Sequence of chain 1.A:
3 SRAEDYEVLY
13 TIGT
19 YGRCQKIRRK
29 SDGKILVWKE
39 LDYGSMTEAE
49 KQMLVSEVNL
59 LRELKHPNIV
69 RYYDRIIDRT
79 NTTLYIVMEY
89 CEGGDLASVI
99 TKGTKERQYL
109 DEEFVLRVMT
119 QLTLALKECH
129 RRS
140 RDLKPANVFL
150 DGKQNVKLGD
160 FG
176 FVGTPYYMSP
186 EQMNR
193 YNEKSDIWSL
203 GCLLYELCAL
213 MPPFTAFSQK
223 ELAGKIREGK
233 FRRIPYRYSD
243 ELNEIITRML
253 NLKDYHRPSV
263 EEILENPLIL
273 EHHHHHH

This small molecule binds to this protein.
Small molecule (SMILES): C[C@@H](Oc1cc(-n2cnc3ccccc32)sc1C(N)=O)c1ccccc1C(F)(F)F

Binding-site contacts:
Ligand atom C08 contacts residue CYS89 of chain 1.A at 3.7 Å (hydrophobic).
Ligand atom O20 contacts residue ASN146 of chain 1.A at 3.2 Å (h-bond).
Ligand atom F29 contacts residue CYS22 of chain 1.A at 3.2 Å.
Ligand atom C14 contacts residue PHE148 of chain 1.A at 3.7 Å (hydrophobic).
Ligand atom C24 contacts residue ASP93 of chain 1.A at 3.6 Å.
Ligand atom C17 contacts residue PHE148 of chain 1.A at 3.7 Å (hydrophobic).
Ligand atom C12 contacts residue CYS89 of chain 1.A at 3.8 Å (hydrophobic).
Ligand atom C08 contacts residue GLU87 of chain 1.A at 3.3 Å.
Ligand atom F28 contacts residue ILE14 of chain 1.A at 3.5 Å.
Ligand atom F30 contacts residue CYS22 of chain 1.A at 3.7 Å.
Ligand atom N19 contacts residue ASP159 of chain 1.A at 3.1 Å (salt-bridge).
Ligand atom N09 contacts residue CYS89 of chain 1.A at 2.8 Å (h-bond).
Ligand atom S16 contacts residue LYS37 of chain 1.A at 3.5 Å (salt-bridge).
Ligand atom N19 contacts residue MET86 of chain 1.A at 3.7 Å.
Ligand atom C04 contacts residue LYS37 of chain 1.A at 2.9 Å.
Ligand atom O20 contacts residue PHE148 of chain 1.A at 3.6 Å.
Ligand atom C11 contacts residue CYS89 of chain 1.A at 2.9 Å (hydrophobic).
Ligand atom F30 contacts residue GLY15 of chain 1.A at 3.8 Å.
Ligand atom F29 contacts residue ILE14 of chain 1.A at 3.5 Å.
Ligand atom C06 contacts residue LYS37 of chain 1.A at 3.2 Å.
Ligand atom C05 contacts residue LYS37 of chain 1.A at 2.8 Å.
Ligand atom C22 contacts residue PHE148 of chain 1.A at 3.5 Å (hydrophobic).
Ligand atom O03 contacts residue LYS37 of chain 1.A at 3.4 Å.
Ligand atom N09 contacts residue VAL35 of chain 1.A at 3.8 Å.
Ligand atom C17 contacts residue LYS37 of chain 1.A at 3.3 Å.
Ligand atom C12 contacts residue GLY92 of chain 1.A at 3.7 Å.
Ligand atom C05 contacts residue CYS22 of chain 1.A at 3.6 Å (hydrophobic).
Ligand atom C23 contacts residue PHE148 of chain 1.A at 3.5 Å (hydrophobic).
Ligand atom F28 contacts residue GLY15 of chain 1.A at 3.7 Å.
Ligand atom C18 contacts residue ASP159 of chain 1.A at 3.4 Å.
Ligand atom C23 contacts residue ALA145 of chain 1.A at 2.7 Å (hydrophobic).
Ligand atom C11 contacts residue TYR88 of chain 1.A at 3.7 Å (hydrophobic).
Ligand atom S16 contacts residue PHE148 of chain 1.A at 3.6 Å.
Ligand atom C10 contacts residue CYS89 of chain 1.A at 3.5 Å (hydrophobic).
Ligand atom C24 contacts residue ALA145 of chain 1.A at 3.7 Å (hydrophobic).
Ligand atom N09 contacts residue TYR88 of chain 1.A at 3.6 Å.
Ligand atom N09 contacts residue GLU87 of chain 1.A at 3.7 Å.
Ligand atom C06 contacts residue PHE148 of chain 1.A at 3.8 Å (hydrophobic).
Ligand atom C22 contacts residue ALA145 of chain 1.A at 3.6 Å (hydrophobic).
Ligand atom O20 contacts residue ASP159 of chain 1.A at 2.8 Å (salt-bridge).